Binding-site contacts:
Ligand atom O3 contacts residue ASN53 of chain 1.B at 4.2 Å.
Ligand atom N2 contacts residue LEU46 of chain 1.B at 4.1 Å.
Ligand atom C3 contacts residue ASN53 of chain 1.B at 3.0 Å.
Ligand atom C6 contacts residue ASN53 of chain 1.B at 4.4 Å.
Ligand atom N2 contacts residue ASN53 of chain 1.B at 2.8 Å (h-bond).
Ligand atom C2 contacts residue ASN53 of chain 1.B at 2.5 Å.
Ligand atom C7 contacts residue ASN53 of chain 1.B at 3.4 Å.
Ligand atom O5 contacts residue ASN53 of chain 1.B at 2.4 Å (h-bond).
Ligand atom C1 contacts residue ASN53 of chain 1.B at 1.4 Å.
Ligand atom C8 contacts residue LEU46 of chain 1.B at 3.4 Å (hydrophobic).
Ligand atom C5 contacts residue ASN53 of chain 1.B at 3.0 Å.
Ligand atom C4 contacts residue ASN53 of chain 1.B at 3.6 Å.
Ligand atom C7 contacts residue LEU46 of chain 1.B at 3.9 Å (hydrophobic).
Ligand atom C1 contacts residue LEU46 of chain 1.B at 4.4 Å (hydrophobic).
Ligand atom C8 contacts residue PRO48 of chain 1.B at 4.4 Å (hydrophobic).
Ligand atom O7 contacts residue ASN53 of chain 1.B at 3.8 Å.
Ligand atom C8 contacts residue ASN53 of chain 1.B at 4.3 Å.

Sequence of chain 1.B:
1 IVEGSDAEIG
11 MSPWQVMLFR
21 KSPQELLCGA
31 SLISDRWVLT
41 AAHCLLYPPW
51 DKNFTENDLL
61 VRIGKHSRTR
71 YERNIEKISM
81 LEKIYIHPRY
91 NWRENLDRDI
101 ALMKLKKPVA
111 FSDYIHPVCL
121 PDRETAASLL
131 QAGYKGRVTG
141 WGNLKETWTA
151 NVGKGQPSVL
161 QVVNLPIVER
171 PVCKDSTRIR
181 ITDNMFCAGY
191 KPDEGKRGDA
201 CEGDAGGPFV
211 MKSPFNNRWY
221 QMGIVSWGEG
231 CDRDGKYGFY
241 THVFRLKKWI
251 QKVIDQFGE

A small-molecule ligand and the protein it binds are described below.
Small molecule (SMILES): CC(=O)N[C@H]1[C@H](O[C@H]2[C@H](O)[C@@H](NC(C)=O)CO[C@@H]2CO[C@@H]2O[C@@H](C)[C@@H](O)[C@@H](O)[C@@H]2O)O[C@H](CO)[C@@H](O)[C@@H]1O